Binding-site contacts:
Ligand atom C contacts residue F151 of chain 1.F at 3.3 Å.
Ligand atom OG contacts residue ILE360 of chain 1.B at 4.4 Å.
Ligand atom SG contacts residue ZM51 of chain 1.G at 1.8 Å.
Ligand atom O contacts residue LEU255 of chain 1.A at 4.1 Å.
Ligand atom CA contacts residue GLU262 of chain 1.A at 4.3 Å.
Ligand atom C contacts residue PHE50 of chain 1.A at 4.4 Å (hydrophobic).
Ligand atom C contacts residue GLU262 of chain 1.A at 4.1 Å.
Ligand atom N contacts residue F151 of chain 1.F at 4.2 Å.
Ligand atom CB contacts residue F151 of chain 1.F at 3.8 Å.
Ligand atom O contacts residue TYR361 of chain 1.B at 3.2 Å (h-bond).
Ligand atom OG contacts residue TYR361 of chain 1.B at 3.1 Å (h-bond).
Ligand atom OG contacts residue ALA258 of chain 1.A at 4.2 Å.
Ligand atom CB contacts residue VAL259 of chain 1.A at 3.6 Å (hydrophobic).
Ligand atom SG contacts residue ASP259 of chain 1.B at 3.9 Å.
Ligand atom O contacts residue PHE50 of chain 1.A at 3.4 Å.
Ligand atom CB contacts residue GLU262 of chain 1.A at 3.2 Å.
Ligand atom C contacts residue TYR361 of chain 1.B at 4.4 Å (hydrophobic).
Ligand atom SG contacts residue F151 of chain 1.F at 4.3 Å.
Ligand atom SG contacts residue ILE263 of chain 1.B at 3.6 Å.
Ligand atom N contacts residue ASP259 of chain 1.B at 3.7 Å.
Ligand atom CB contacts residue ILE360 of chain 1.B at 4.2 Å (hydrophobic).
Ligand atom O contacts residue GLU262 of chain 1.A at 3.5 Å (salt-bridge).
Ligand atom CB contacts residue TYR361 of chain 1.B at 4.4 Å (hydrophobic).
Ligand atom CA contacts residue ASP259 of chain 1.B at 3.5 Å.
Ligand atom CB contacts residue ASP259 of chain 1.B at 3.9 Å.
Ligand atom CB contacts residue ZM51 of chain 1.G at 3.0 Å.
Ligand atom CA contacts residue F151 of chain 1.F at 2.5 Å.
Ligand atom CB contacts residue ASP259 of chain 1.B at 3.4 Å.
Ligand atom N contacts residue F151 of chain 1.F at 1.4 Å.
Ligand atom CA contacts residue ZM51 of chain 1.G at 4.2 Å.
Ligand atom O contacts residue F151 of chain 1.F at 3.5 Å.

The protein below binds the small molecule below.
Small molecule (SMILES): C[C@H](NC(=O)[C@H](C)NC(=O)[C@@H](C)NC(=O)[C@@H](C)NC(=O)[C@@H](CO)NC(=O)[C@H](N)CS)C(=O)O

Sequence of chain 1.A:
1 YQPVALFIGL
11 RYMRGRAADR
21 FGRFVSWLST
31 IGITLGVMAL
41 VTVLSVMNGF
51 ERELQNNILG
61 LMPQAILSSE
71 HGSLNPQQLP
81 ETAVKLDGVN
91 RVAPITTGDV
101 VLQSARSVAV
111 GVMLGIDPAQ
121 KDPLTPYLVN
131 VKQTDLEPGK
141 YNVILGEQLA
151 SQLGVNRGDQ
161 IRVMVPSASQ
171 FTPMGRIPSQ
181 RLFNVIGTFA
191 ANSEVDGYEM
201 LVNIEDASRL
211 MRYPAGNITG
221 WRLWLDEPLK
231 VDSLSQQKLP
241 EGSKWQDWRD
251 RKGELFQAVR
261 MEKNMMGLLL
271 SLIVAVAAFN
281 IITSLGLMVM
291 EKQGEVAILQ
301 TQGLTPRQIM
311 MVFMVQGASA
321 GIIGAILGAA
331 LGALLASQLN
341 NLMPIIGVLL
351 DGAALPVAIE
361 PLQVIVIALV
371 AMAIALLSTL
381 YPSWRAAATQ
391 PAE

Sequence of chain 1.B:
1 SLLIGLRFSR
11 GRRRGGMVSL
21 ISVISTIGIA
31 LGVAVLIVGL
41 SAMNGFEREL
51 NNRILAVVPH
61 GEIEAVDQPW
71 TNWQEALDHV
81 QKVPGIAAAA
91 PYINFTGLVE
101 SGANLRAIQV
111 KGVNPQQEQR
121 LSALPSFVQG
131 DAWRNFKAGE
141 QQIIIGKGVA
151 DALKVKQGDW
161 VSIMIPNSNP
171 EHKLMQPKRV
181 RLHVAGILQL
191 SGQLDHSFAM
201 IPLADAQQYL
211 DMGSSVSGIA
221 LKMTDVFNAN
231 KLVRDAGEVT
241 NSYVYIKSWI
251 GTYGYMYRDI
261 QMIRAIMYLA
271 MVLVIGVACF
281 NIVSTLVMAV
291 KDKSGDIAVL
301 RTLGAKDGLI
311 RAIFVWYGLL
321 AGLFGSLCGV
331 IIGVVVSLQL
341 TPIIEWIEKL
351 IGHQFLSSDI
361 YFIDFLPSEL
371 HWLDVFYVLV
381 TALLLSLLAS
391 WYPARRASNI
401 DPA